Sequence of chain 1.A:
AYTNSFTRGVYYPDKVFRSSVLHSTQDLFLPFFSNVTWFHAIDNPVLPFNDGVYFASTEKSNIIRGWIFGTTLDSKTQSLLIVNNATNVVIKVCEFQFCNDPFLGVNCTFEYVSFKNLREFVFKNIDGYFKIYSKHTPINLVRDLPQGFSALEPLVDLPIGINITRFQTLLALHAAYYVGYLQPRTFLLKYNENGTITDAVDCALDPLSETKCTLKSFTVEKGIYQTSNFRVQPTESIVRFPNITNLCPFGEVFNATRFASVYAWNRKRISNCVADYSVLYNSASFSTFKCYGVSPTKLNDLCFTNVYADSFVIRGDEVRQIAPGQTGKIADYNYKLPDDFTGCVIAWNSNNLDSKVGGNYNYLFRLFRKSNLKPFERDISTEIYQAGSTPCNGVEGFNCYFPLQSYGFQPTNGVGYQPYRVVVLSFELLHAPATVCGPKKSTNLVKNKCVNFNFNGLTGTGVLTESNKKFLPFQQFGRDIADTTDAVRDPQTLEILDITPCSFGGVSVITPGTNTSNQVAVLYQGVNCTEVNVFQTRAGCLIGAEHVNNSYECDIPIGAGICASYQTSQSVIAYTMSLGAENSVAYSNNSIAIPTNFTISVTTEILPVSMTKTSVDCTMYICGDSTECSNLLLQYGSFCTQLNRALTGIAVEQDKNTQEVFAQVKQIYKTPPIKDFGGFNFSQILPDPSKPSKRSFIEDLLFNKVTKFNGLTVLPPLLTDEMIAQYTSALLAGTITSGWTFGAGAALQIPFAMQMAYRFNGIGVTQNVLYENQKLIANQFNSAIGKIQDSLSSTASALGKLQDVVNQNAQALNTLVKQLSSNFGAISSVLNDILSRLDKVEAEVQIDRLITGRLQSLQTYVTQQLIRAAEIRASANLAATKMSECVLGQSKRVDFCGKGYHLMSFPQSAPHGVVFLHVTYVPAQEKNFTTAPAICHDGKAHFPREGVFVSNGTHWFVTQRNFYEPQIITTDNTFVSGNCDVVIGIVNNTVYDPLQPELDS

This protein binds this small molecule.
Small molecule (SMILES): CC(=O)N[C@@H]1[C@@H](O)[C@H](O)[C@@H](CO)O[C@H]1O

Binding-site contacts:
Ligand atom O5 contacts residue ASN329 of chain 1.A at 2.3 Å (h-bond).
Ligand atom C6 contacts residue GLN578 of chain 1.A at 3.5 Å.
Ligand atom O5 contacts residue GLN578 of chain 1.A at 3.4 Å (h-bond).
Ligand atom O7 contacts residue ASN329 of chain 1.A at 3.2 Å (h-bond).
Ligand atom O6 contacts residue THR579 of chain 1.A at 3.7 Å.
Ligand atom C2 contacts residue ASN329 of chain 1.A at 2.5 Å.
Ligand atom C3 contacts residue ASN329 of chain 1.A at 3.8 Å.
Ligand atom C1 contacts residue ASN329 of chain 1.A at 1.4 Å.
Ligand atom C5 contacts residue ASN329 of chain 1.A at 3.7 Å.
Ligand atom C4 contacts residue ASN329 of chain 1.A at 4.2 Å.
Ligand atom N2 contacts residue ASN329 of chain 1.A at 3.0 Å (h-bond).
Ligand atom O6 contacts residue GLN578 of chain 1.A at 2.6 Å (h-bond).
Ligand atom C1 contacts residue GLN578 of chain 1.A at 4.5 Å.
Ligand atom C6 contacts residue THR579 of chain 1.A at 4.4 Å.
Ligand atom C7 contacts residue ASN329 of chain 1.A at 3.3 Å.
Ligand atom C5 contacts residue GLN578 of chain 1.A at 3.9 Å.
Ligand atom C8 contacts residue ASN329 of chain 1.A at 3.7 Å.
Ligand atom C8 contacts residue THR331 of chain 1.A at 4.3 Å.